Sequence of chain 1.M:
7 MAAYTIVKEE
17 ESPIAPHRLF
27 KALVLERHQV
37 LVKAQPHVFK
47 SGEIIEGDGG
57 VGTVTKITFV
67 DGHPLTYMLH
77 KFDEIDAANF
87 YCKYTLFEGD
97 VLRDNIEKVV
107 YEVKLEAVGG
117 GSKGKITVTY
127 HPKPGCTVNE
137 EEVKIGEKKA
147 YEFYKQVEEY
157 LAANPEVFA

Binding-site contacts:
Ligand atom C6 contacts residue LYS145 of chain 1.M at 4.2 Å.
Ligand atom O3 contacts residue LYS145 of chain 1.M at 4.0 Å.
Ligand atom C6 contacts residue PHE45 of chain 1.M at 3.6 Å (hydrophobic).
Ligand atom C9 contacts residue LEU37 of chain 1.M at 4.2 Å (hydrophobic).
Ligand atom C6 contacts residue GLN41 of chain 1.M at 3.1 Å.
Ligand atom C10 contacts residue PHE45 of chain 1.M at 4.0 Å (hydrophobic).
Ligand atom O2 contacts residue ARG33 of chain 1.M at 2.9 Å (salt-bridge).
Ligand atom C14 contacts residue GLY142 of chain 1.M at 4.1 Å.
Ligand atom C3 contacts residue PHE65 of chain 1.M at 3.4 Å (hydrophobic).
Ligand atom N contacts residue MET74 of chain 1.M at 4.0 Å.
Ligand atom C2 contacts residue PHE65 of chain 1.M at 3.6 Å (hydrophobic).
Ligand atom C12 contacts residue TYR107 of chain 1.M at 4.2 Å (hydrophobic).
Ligand atom C6 contacts residue LEU37 of chain 1.M at 4.2 Å (hydrophobic).
Ligand atom C9 contacts residue LYS145 of chain 1.M at 4.0 Å.
Ligand atom C4 contacts residue VAL44 of chain 1.M at 4.0 Å (hydrophobic).
Ligand atom C7 contacts residue LEU37 of chain 1.M at 3.4 Å (hydrophobic).
Ligand atom C8 contacts residue LYS145 of chain 1.M at 3.3 Å.
Ligand atom C16 contacts residue VAL97 of chain 1.M at 3.7 Å (hydrophobic).
Ligand atom C7 contacts residue LYS145 of chain 1.M at 3.4 Å.
Ligand atom O3 contacts residue ALA146 of chain 1.M at 4.1 Å.
Ligand atom C5 contacts residue PHE45 of chain 1.M at 3.6 Å (hydrophobic).
Ligand atom C15 contacts residue VAL97 of chain 1.M at 3.4 Å (hydrophobic).
Ligand atom C10 contacts residue LYS145 of chain 1.M at 3.9 Å.
Ligand atom C5 contacts residue LYS145 of chain 1.M at 4.1 Å.
Ligand atom C8 contacts residue LEU37 of chain 1.M at 3.4 Å (hydrophobic).
Ligand atom C7 contacts residue PHE149 of chain 1.M at 3.9 Å (hydrophobic).
Ligand atom C14 contacts residue VAL97 of chain 1.M at 3.6 Å (hydrophobic).
Ligand atom C4 contacts residue PHE45 of chain 1.M at 3.8 Å (hydrophobic).
Ligand atom C8 contacts residue ALA146 of chain 1.M at 4.2 Å (hydrophobic).
Ligand atom O2 contacts residue ALA146 of chain 1.M at 3.7 Å.
Ligand atom C2 contacts residue LEU71 of chain 1.M at 4.2 Å (hydrophobic).
Ligand atom C7 contacts residue PHE45 of chain 1.M at 4.2 Å (hydrophobic).
Ligand atom C11 contacts residue VAL97 of chain 1.M at 4.1 Å (hydrophobic).
Ligand atom C8 contacts residue PHE149 of chain 1.M at 4.1 Å (hydrophobic).
Ligand atom C13 contacts residue VAL97 of chain 1.M at 4.0 Å (hydrophobic).
Ligand atom O1 contacts residue MET74 of chain 1.M at 3.7 Å.
Ligand atom C4 contacts residue PHE65 of chain 1.M at 4.0 Å (hydrophobic).
Ligand atom C15 contacts residue ILE141 of chain 1.M at 3.9 Å (hydrophobic).
Ligand atom O3 contacts residue GLY142 of chain 1.M at 4.1 Å.
Ligand atom C7 contacts residue GLN41 of chain 1.M at 3.4 Å.

The protein below binds the small molecule below.
Small molecule (SMILES): O=S(=O)(O)c1cccc2cccc(Nc3ccccc3)c12